Sequence of chain 1.A:
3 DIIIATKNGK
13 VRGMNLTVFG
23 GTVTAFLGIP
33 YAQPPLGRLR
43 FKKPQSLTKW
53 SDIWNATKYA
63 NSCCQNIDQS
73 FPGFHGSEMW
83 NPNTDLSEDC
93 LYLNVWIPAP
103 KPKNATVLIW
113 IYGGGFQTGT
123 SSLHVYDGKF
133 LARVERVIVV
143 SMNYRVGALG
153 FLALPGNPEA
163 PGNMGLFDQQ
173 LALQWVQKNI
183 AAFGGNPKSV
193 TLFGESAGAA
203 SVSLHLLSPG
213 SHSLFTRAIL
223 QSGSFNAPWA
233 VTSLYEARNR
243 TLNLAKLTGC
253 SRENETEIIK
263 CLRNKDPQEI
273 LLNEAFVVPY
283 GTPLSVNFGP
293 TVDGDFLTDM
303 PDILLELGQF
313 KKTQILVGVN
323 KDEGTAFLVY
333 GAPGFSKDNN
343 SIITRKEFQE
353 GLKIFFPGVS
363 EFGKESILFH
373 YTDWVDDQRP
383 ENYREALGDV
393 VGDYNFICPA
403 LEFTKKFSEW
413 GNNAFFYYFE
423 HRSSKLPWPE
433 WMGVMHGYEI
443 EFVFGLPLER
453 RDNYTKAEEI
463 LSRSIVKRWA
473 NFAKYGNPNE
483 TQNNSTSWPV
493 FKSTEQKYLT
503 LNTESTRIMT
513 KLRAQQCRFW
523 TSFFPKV

A protein and the small-molecule ligand that binds it are described below.
Small molecule (SMILES): CC(=O)N[C@H]1[C@H](O[C@H]2[C@H](O)[C@@H](NC(C)=O)CO[C@@H]2CO[C@H]2O[C@@H](C)[C@@H](O)[C@@H](O)[C@@H]2O)O[C@H](CO)[C@@H](O)[C@@H]1O

Binding-site contacts:
Ligand atom O7 contacts residue ASN342 of chain 1.A at 3.4 Å (h-bond).
Ligand atom O4 contacts residue GLY336 of chain 1.A at 4.1 Å.
Ligand atom C2 contacts residue ASN341 of chain 1.A at 4.4 Å.
Ligand atom C6 contacts residue ASN341 of chain 1.A at 3.6 Å.
Ligand atom C5 contacts residue ASN341 of chain 1.A at 2.7 Å.
Ligand atom O5 contacts residue ASN341 of chain 1.A at 1.3 Å (h-bond).
Ligand atom N2 contacts residue ASN341 of chain 1.A at 3.5 Å (h-bond).
Ligand atom C5 contacts residue GLY336 of chain 1.A at 4.2 Å.
Ligand atom C3 contacts residue ASN341 of chain 1.A at 4.5 Å.
Ligand atom C6 contacts residue SER338 of chain 1.A at 4.2 Å.
Ligand atom O7 contacts residue SER343 of chain 1.A at 4.3 Å.
Ligand atom C2 contacts residue ASN341 of chain 1.A at 2.4 Å.
Ligand atom C1 contacts residue ASN341 of chain 1.A at 1.2 Å.
Ligand atom O6 contacts residue ASN341 of chain 1.A at 4.0 Å.
Ligand atom C8 contacts residue ASN341 of chain 1.A at 4.0 Å.
Ligand atom C7 contacts residue ASN341 of chain 1.A at 3.8 Å.
Ligand atom C1 contacts residue GLY336 of chain 1.A at 4.3 Å.
Ligand atom O3 contacts residue ASN341 of chain 1.A at 3.5 Å (h-bond).
Ligand atom C3 contacts residue ASN341 of chain 1.A at 3.5 Å.
Ligand atom C3 contacts residue GLY336 of chain 1.A at 4.4 Å.
Ligand atom O5 contacts residue SER338 of chain 1.A at 4.1 Å.
Ligand atom O7 contacts residue ASN341 of chain 1.A at 4.1 Å.
Ligand atom C4 contacts residue ASN341 of chain 1.A at 3.5 Å.
Ligand atom C5 contacts residue SER338 of chain 1.A at 4.4 Å.